Binding-site contacts:
Ligand atom C2 contacts residue CYS300 of chain 1.B at 2.0 Å (hydrophobic).
Ligand atom C5 contacts residue LEU127 of chain 1.B at 3.4 Å (hydrophobic).
Ligand atom C2 contacts residue HIS132 of chain 1.B at 4.0 Å.
Ligand atom C1 contacts residue CYS130 of chain 1.B at 3.7 Å (hydrophobic).
Ligand atom C3 contacts residue CYS300 of chain 1.B at 2.8 Å (hydrophobic).
Ligand atom C1 contacts residue GLY131 of chain 1.B at 3.4 Å.
Ligand atom C2 contacts residue ASP296 of chain 1.B at 3.0 Å.
Ligand atom C5 contacts residue HIS132 of chain 1.B at 4.0 Å.
Ligand atom O1 contacts residue CYS300 of chain 1.B at 3.3 Å.
Ligand atom C4 contacts residue HIS132 of chain 1.B at 3.8 Å.
Ligand atom O1 contacts residue ASP296 of chain 1.B at 3.8 Å.
Ligand atom C1 contacts residue HIS132 of chain 1.B at 3.8 Å.
Ligand atom O4 contacts residue ASP296 of chain 1.B at 3.6 Å.
Ligand atom C5 contacts residue PHE102 of chain 1.B at 3.5 Å (hydrophobic).
Ligand atom OH1 contacts residue CYS130 of chain 1.B at 3.6 Å.
Ligand atom OH1 contacts residue CYS300 of chain 1.B at 3.3 Å (h-bond).
Ligand atom O1 contacts residue CYS130 of chain 1.B at 3.7 Å.
Ligand atom C2 contacts residue GLY301 of chain 1.B at 3.8 Å.
Ligand atom O1 contacts residue GLY131 of chain 1.B at 3.4 Å (h-bond).
Ligand atom O4 contacts residue CYS130 of chain 1.B at 3.7 Å.
Ligand atom OH1 contacts residue THR302 of chain 1.B at 2.7 Å (h-bond).
Ligand atom O1 contacts residue HIS132 of chain 1.B at 2.9 Å (h-bond).
Ligand atom C4 contacts residue CYS130 of chain 1.B at 3.2 Å (hydrophobic).
Ligand atom C3 contacts residue ASP296 of chain 1.B at 4.0 Å.
Ligand atom OH1 contacts residue GLY131 of chain 1.B at 2.9 Å (h-bond).
Ligand atom C1 contacts residue GLY301 of chain 1.B at 3.0 Å.
Ligand atom C2 contacts residue THR302 of chain 1.B at 3.9 Å.
Ligand atom C1 contacts residue THR302 of chain 1.B at 3.6 Å.
Ligand atom C4 contacts residue LEU127 of chain 1.B at 3.9 Å (hydrophobic).
Ligand atom C3 contacts residue THR302 of chain 1.B at 3.7 Å.
Ligand atom OH1 contacts residue GLY301 of chain 1.B at 3.3 Å (h-bond).
Ligand atom C1 contacts residue ASP296 of chain 1.B at 4.0 Å.
Ligand atom C5 contacts residue CYS130 of chain 1.B at 2.3 Å (hydrophobic).
Ligand atom O4 contacts residue PHE290 of chain 1.B at 3.5 Å.
Ligand atom O4 contacts residue PHE102 of chain 1.B at 3.9 Å.
Ligand atom O1 contacts residue GLY301 of chain 1.B at 2.7 Å (h-bond).
Ligand atom O4 contacts residue HIS132 of chain 1.B at 3.2 Å (h-bond).
Ligand atom O1 contacts residue THR302 of chain 1.B at 4.1 Å.
Ligand atom C1 contacts residue CYS300 of chain 1.B at 2.9 Å (hydrophobic).
Ligand atom C5 contacts residue MET129 of chain 1.B at 3.8 Å (hydrophobic).

This protein binds this small molecule.
Small molecule (SMILES): CC(=O)CCC(=O)O

Sequence of chain 1.B:
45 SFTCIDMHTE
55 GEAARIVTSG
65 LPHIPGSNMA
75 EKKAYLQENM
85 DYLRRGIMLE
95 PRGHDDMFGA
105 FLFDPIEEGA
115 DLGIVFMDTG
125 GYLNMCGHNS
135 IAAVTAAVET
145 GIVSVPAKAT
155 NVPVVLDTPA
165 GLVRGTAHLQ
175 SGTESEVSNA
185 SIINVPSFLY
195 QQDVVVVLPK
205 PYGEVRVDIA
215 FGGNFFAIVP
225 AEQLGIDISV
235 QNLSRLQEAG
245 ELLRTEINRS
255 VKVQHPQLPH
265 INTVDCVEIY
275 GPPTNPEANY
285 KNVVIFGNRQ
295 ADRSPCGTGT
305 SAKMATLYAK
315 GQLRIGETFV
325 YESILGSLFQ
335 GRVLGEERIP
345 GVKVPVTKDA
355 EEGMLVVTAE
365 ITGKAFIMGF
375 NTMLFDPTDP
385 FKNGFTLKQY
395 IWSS